Sequence of chain 1.A:
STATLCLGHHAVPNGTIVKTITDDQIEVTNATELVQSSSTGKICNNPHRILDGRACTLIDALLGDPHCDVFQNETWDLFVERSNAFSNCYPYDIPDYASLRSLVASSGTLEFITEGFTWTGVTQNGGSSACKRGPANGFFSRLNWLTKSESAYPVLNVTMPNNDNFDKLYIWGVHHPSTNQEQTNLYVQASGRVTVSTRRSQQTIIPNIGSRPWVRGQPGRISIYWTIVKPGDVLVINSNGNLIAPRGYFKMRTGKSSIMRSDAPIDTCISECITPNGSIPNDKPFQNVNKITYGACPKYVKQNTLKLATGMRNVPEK

Binding-site contacts:
Ligand atom O7 contacts residue ASN165 of chain 1.C at 4.1 Å.
Ligand atom C7 contacts residue TRP222 of chain 1.A at 4.0 Å (hydrophobic).
Ligand atom C1 contacts residue TRP222 of chain 1.A at 4.1 Å (hydrophobic).
Ligand atom O6 contacts residue TRP222 of chain 1.A at 4.0 Å.
Ligand atom O3 contacts residue TRP222 of chain 1.A at 3.7 Å.
Ligand atom C3 contacts residue ASN165 of chain 1.C at 3.8 Å.
Ligand atom C4 contacts residue ASN165 of chain 1.C at 4.2 Å.
Ligand atom N2 contacts residue SER219 of chain 1.A at 3.4 Å (h-bond).
Ligand atom C5 contacts residue TRP222 of chain 1.A at 4.2 Å (hydrophobic).
Ligand atom C7 contacts residue PRO221 of chain 1.A at 4.4 Å (hydrophobic).
Ligand atom C8 contacts residue SER219 of chain 1.A at 3.8 Å.
Ligand atom C6 contacts residue VAL244 of chain 1.C at 4.3 Å (hydrophobic).
Ligand atom C2 contacts residue ASN165 of chain 1.C at 2.4 Å.
Ligand atom C2 contacts residue SER219 of chain 1.A at 4.4 Å.
Ligand atom C6 contacts residue TRP222 of chain 1.A at 4.0 Å (hydrophobic).
Ligand atom O5 contacts residue ASN165 of chain 1.C at 2.3 Å (h-bond).
Ligand atom C1 contacts residue SER219 of chain 1.A at 4.2 Å.
Ligand atom C1 contacts residue ASN165 of chain 1.C at 1.4 Å.
Ligand atom C5 contacts residue ASN165 of chain 1.C at 3.6 Å.
Ligand atom C6 contacts residue THR167 of chain 1.C at 2.9 Å.
Ligand atom C2 contacts residue TRP222 of chain 1.A at 3.8 Å (hydrophobic).
Ligand atom C1 contacts residue TRP222 of chain 1.A at 4.0 Å (hydrophobic).
Ligand atom O7 contacts residue PRO221 of chain 1.A at 3.5 Å.
Ligand atom C7 contacts residue SER219 of chain 1.A at 4.0 Å.
Ligand atom C4 contacts residue TRP222 of chain 1.A at 3.9 Å (hydrophobic).
Ligand atom C8 contacts residue THR167 of chain 1.C at 3.8 Å.
Ligand atom O4 contacts residue TRP222 of chain 1.A at 3.9 Å.
Ligand atom O6 contacts residue THR167 of chain 1.C at 2.5 Å (h-bond).
Ligand atom O5 contacts residue THR167 of chain 1.C at 3.6 Å (h-bond).
Ligand atom C3 contacts residue TRP222 of chain 1.A at 4.2 Å (hydrophobic).
Ligand atom O7 contacts residue TRP222 of chain 1.A at 2.8 Å (h-bond).
Ligand atom N2 contacts residue ASN165 of chain 1.C at 2.8 Å (h-bond).
Ligand atom O5 contacts residue TRP222 of chain 1.A at 3.7 Å.
Ligand atom C8 contacts residue VAL242 of chain 1.C at 4.0 Å (hydrophobic).
Ligand atom C8 contacts residue PRO221 of chain 1.A at 4.5 Å (hydrophobic).
Ligand atom O7 contacts residue ARG220 of chain 1.A at 4.4 Å.
Ligand atom C7 contacts residue ASN165 of chain 1.C at 3.9 Å.
Ligand atom C5 contacts residue THR167 of chain 1.C at 3.9 Å.

A small-molecule ligand and the protein it binds are described below.
Small molecule (SMILES): CC(=O)N[C@H]1[C@H](O[C@H]2[C@H](O)[C@@H](NC(C)=O)CO[C@@H]2CO)O[C@H](CO)[C@@H](O[C@@H]2O[C@H](CO)[C@@H](O)[C@H](O[C@H]3O[C@H](CO)[C@@H](O)[C@H](O)[C@@H]3O)[C@@H]2O)[C@@H]1O

Sequence of chain 1.C:
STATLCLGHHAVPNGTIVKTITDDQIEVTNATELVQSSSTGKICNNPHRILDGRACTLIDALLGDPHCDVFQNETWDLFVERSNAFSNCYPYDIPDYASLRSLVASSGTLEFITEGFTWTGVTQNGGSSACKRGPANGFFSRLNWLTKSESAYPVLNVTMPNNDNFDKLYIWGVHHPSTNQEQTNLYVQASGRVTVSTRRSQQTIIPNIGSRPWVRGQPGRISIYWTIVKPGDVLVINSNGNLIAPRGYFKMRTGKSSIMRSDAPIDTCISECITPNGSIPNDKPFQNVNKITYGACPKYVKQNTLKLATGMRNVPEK